Binding-site contacts:
Ligand atom C4 contacts residue ASP208 of chain 2.A at 3.2 Å.
Ligand atom O4 contacts residue ASN14 of chain 2.A at 3.0 Å (h-bond).
Ligand atom C9 contacts residue LEU99 of chain 2.A at 3.7 Å (hydrophobic).
Ligand atom C3 contacts residue ARG228 of chain 2.A at 3.6 Å.
Ligand atom O3 contacts residue ASN14 of chain 2.A at 4.0 Å.
Ligand atom O6 contacts residue TYR12 of chain 2.A at 3.7 Å.
Ligand atom C5 contacts residue LEU99 of chain 2.A at 4.0 Å (hydrophobic).
Ligand atom O4 contacts residue ASP208 of chain 2.A at 2.3 Å (salt-bridge).
Ligand atom C11 contacts residue TYR100 of chain 2.A at 4.0 Å (hydrophobic).
Ligand atom N1 contacts residue TYR100 of chain 2.A at 3.5 Å.
Ligand atom N1 contacts residue TYR12 of chain 2.A at 3.1 Å (h-bond).
Ligand atom O5 contacts residue LEU99 of chain 2.A at 3.1 Å (h-bond).
Ligand atom O6 contacts residue LEU99 of chain 2.A at 4.1 Å.
Ligand atom C4 contacts residue ASN14 of chain 2.A at 3.7 Å.
Ligand atom C11 contacts residue TYR12 of chain 2.A at 3.2 Å (hydrophobic).
Ligand atom C4 contacts residue ARG228 of chain 2.A at 3.4 Å.
Ligand atom O6 contacts residue ALA207 of chain 2.A at 3.1 Å.
Ligand atom O3 contacts residue ARG228 of chain 2.A at 2.7 Å (salt-bridge).
Ligand atom C6 contacts residue ALA207 of chain 2.A at 3.2 Å (hydrophobic).
Ligand atom O2 contacts residue LEU99 of chain 2.A at 4.0 Å.
Ligand atom C8 contacts residue LEU99 of chain 2.A at 3.9 Å (hydrophobic).
Ligand atom O6 contacts residue TYR100 of chain 2.A at 3.0 Å.
Ligand atom C12 contacts residue LEU99 of chain 2.A at 3.9 Å (hydrophobic).
Ligand atom O6 contacts residue ASP208 of chain 2.A at 4.1 Å.
Ligand atom C6 contacts residue ASP208 of chain 2.A at 2.9 Å.
Ligand atom O5 contacts residue TYR100 of chain 2.A at 4.1 Å.
Ligand atom O4 contacts residue GLY227 of chain 2.A at 3.7 Å.
Ligand atom C5 contacts residue ASN14 of chain 2.A at 4.1 Å.
Ligand atom C5 contacts residue ASP208 of chain 2.A at 3.7 Å.
Ligand atom C5 contacts residue TYR12 of chain 2.A at 4.0 Å (hydrophobic).
Ligand atom O3 contacts residue GLY227 of chain 2.A at 3.8 Å.
Ligand atom C6 contacts residue GLY98 of chain 2.A at 4.0 Å.
Ligand atom N1 contacts residue LEU99 of chain 2.A at 4.0 Å.
Ligand atom C6 contacts residue LEU99 of chain 2.A at 3.6 Å (hydrophobic).
Ligand atom C1 contacts residue LEU99 of chain 2.A at 4.0 Å (hydrophobic).
Ligand atom C6 contacts residue TYR100 of chain 2.A at 3.6 Å (hydrophobic).
Ligand atom O4 contacts residue TYR12 of chain 2.A at 3.9 Å.
Ligand atom C4 contacts residue GLY227 of chain 2.A at 4.0 Å.
Ligand atom C3 contacts residue ASN14 of chain 2.A at 3.4 Å.
Ligand atom O4 contacts residue ARG228 of chain 2.A at 3.0 Å (salt-bridge).

Sequence of chain 2.A:
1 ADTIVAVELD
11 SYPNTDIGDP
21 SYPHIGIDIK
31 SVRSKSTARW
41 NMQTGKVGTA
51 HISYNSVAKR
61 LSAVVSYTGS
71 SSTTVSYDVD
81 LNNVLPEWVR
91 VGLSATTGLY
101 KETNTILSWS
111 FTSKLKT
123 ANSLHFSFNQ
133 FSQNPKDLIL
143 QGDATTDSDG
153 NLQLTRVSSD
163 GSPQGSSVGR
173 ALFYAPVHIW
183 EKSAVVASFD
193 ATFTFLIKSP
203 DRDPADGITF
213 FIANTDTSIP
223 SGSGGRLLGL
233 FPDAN

The protein below binds the small molecule below.
Small molecule (SMILES): OC[C@H]1O[C@H](Oc2c[nH]c3ccc(Br)c(Cl)c23)[C@@H](O)[C@@H](O)[C@@H]1O